Binding-site contacts:
Ligand atom C14 contacts residue VAL46 of chain 1.A at 3.9 Å (hydrophobic).
Ligand atom C17 contacts residue LEU51 of chain 1.A at 3.7 Å (hydrophobic).
Ligand atom C3 contacts residue LEU51 of chain 1.A at 3.5 Å (hydrophobic).
Ligand atom N13 contacts residue ASN99 of chain 1.A at 3.5 Å (h-bond).
Ligand atom C28 contacts residue LYS50 of chain 1.A at 3.3 Å.
Ligand atom C19 contacts residue GLN44 of chain 1.A at 3.8 Å.
Ligand atom C15 contacts residue PHE42 of chain 1.A at 3.7 Å (hydrophobic).
Ligand atom C6 contacts residue ILE105 of chain 1.A at 3.6 Å (hydrophobic).
Ligand atom C17 contacts residue TRP40 of chain 1.A at 3.9 Å (hydrophobic).
Ligand atom N12 contacts residue ILE105 of chain 1.A at 3.8 Å.
Ligand atom C33 contacts residue MET108 of chain 1.A at 3.8 Å (hydrophobic).
Ligand atom C21 contacts residue LEU51 of chain 1.A at 3.7 Å (hydrophobic).
Ligand atom C33 contacts residue PRO41 of chain 1.A at 3.8 Å (hydrophobic).
Ligand atom O32 contacts residue PRO41 of chain 1.A at 3.9 Å.
Ligand atom C33 contacts residue ILE105 of chain 1.A at 3.9 Å (hydrophobic).
Ligand atom C2 contacts residue ILE105 of chain 1.A at 3.9 Å (hydrophobic).
Ligand atom C18 contacts residue LEU51 of chain 1.A at 3.7 Å (hydrophobic).
Ligand atom C30 contacts residue LEU51 of chain 1.A at 3.9 Å (hydrophobic).
Ligand atom C1 contacts residue TRP40 of chain 1.A at 3.6 Å (hydrophobic).
Ligand atom C21 contacts residue TRP40 of chain 1.A at 3.6 Å (hydrophobic).
Ligand atom C15 contacts residue PRO41 of chain 1.A at 3.7 Å (hydrophobic).
Ligand atom C6 contacts residue PRO41 of chain 1.A at 3.6 Å (hydrophobic).
Ligand atom N4 contacts residue LEU51 of chain 1.A at 3.5 Å.
Ligand atom N12 contacts residue ASN99 of chain 1.A at 2.9 Å (h-bond).
Ligand atom N13 contacts residue CYS95 of chain 1.A at 3.9 Å.
Ligand atom N7 contacts residue ILE105 of chain 1.A at 3.7 Å.
Ligand atom C23 contacts residue ASN99 of chain 1.A at 3.9 Å.
Ligand atom C9 contacts residue ILE105 of chain 1.A at 3.9 Å (hydrophobic).
Ligand atom C15 contacts residue VAL46 of chain 1.A at 3.8 Å (hydrophobic).
Ligand atom C25 contacts residue LEU53 of chain 1.A at 3.8 Å (hydrophobic).
Ligand atom C1 contacts residue LEU51 of chain 1.A at 3.9 Å (hydrophobic).
Ligand atom N4 contacts residue PRO41 of chain 1.A at 3.7 Å.
Ligand atom N11 contacts residue ASN99 of chain 1.A at 3.3 Å (h-bond).
Ligand atom C8 contacts residue ASN99 of chain 1.A at 3.9 Å.
Ligand atom C25 contacts residue ASN99 of chain 1.A at 3.6 Å.
Ligand atom N5 contacts residue LEU51 of chain 1.A at 3.8 Å.
Ligand atom C8 contacts residue ILE105 of chain 1.A at 3.6 Å (hydrophobic).
Ligand atom O29 contacts residue LYS50 of chain 1.A at 3.1 Å.
Ligand atom C3 contacts residue PRO41 of chain 1.A at 3.9 Å (hydrophobic).
Ligand atom O32 contacts residue ILE105 of chain 1.A at 3.7 Å.

This small molecule binds to this protein.
Small molecule (SMILES): COC[C@H](C)n1c(-c2cn3c(C)nnc3c(NC(C)C)n2)nc2cnc(N3CCOC[C@@H]3C)cc21

Sequence of chain 1.A:
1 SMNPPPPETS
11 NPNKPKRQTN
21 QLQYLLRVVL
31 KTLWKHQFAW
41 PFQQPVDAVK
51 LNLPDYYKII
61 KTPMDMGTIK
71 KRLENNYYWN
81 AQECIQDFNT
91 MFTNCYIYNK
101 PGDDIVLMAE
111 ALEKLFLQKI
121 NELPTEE